This protein binds this small molecule.
Small molecule (SMILES): CC(=O)N[C@@H]1[C@@H](O)[C@H](O)[C@@H](CO)O[C@H]1O

Sequence of chain 1.D:
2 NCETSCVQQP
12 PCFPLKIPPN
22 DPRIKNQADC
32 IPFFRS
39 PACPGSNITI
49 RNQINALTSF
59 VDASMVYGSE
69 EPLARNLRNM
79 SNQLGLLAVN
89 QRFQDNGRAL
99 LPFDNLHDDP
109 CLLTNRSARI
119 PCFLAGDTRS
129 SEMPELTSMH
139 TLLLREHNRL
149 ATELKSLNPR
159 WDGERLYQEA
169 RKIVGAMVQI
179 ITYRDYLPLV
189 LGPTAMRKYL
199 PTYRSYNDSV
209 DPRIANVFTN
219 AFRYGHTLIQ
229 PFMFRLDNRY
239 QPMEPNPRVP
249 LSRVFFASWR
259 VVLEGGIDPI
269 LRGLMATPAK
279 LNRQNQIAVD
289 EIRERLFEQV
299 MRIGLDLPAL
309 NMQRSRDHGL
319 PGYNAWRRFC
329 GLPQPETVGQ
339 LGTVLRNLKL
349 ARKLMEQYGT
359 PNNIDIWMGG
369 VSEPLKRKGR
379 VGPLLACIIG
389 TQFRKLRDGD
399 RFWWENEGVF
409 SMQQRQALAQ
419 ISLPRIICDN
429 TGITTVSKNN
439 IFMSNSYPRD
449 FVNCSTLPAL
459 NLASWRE

Binding-site contacts:
Ligand atom O7 contacts residue ASN77 of chain 1.D at 3.5 Å (h-bond).
Ligand atom C5 contacts residue ASN77 of chain 1.D at 3.7 Å.
Ligand atom C6 contacts residue ASN80 of chain 1.D at 4.0 Å.
Ligand atom O5 contacts residue ASN80 of chain 1.D at 3.1 Å (h-bond).
Ligand atom C4 contacts residue ASN77 of chain 1.D at 4.2 Å.
Ligand atom C3 contacts residue ASN77 of chain 1.D at 3.8 Å.
Ligand atom C1 contacts residue ASN80 of chain 1.D at 3.5 Å.
Ligand atom O3 contacts residue GLN89 of chain 1.D at 3.1 Å (h-bond).
Ligand atom C7 contacts residue ASN77 of chain 1.D at 3.4 Å.
Ligand atom O6 contacts residue LEU84 of chain 1.D at 4.0 Å.
Ligand atom O7 contacts residue ALA86 of chain 1.D at 3.5 Å.
Ligand atom C8 contacts residue ASN77 of chain 1.D at 4.4 Å.
Ligand atom C3 contacts residue GLN89 of chain 1.D at 4.3 Å.
Ligand atom O7 contacts residue VAL87 of chain 1.D at 3.0 Å (h-bond).
Ligand atom C8 contacts residue ALA86 of chain 1.D at 4.2 Å (hydrophobic).
Ligand atom C8 contacts residue GLN89 of chain 1.D at 3.7 Å.
Ligand atom C7 contacts residue GLN89 of chain 1.D at 3.3 Å.
Ligand atom C5 contacts residue ASN80 of chain 1.D at 3.7 Å.
Ligand atom C2 contacts residue ASN77 of chain 1.D at 2.4 Å.
Ligand atom O7 contacts residue GLN89 of chain 1.D at 3.3 Å (h-bond).
Ligand atom O5 contacts residue ASN77 of chain 1.D at 2.3 Å (h-bond).
Ligand atom C2 contacts residue GLN89 of chain 1.D at 4.2 Å.
Ligand atom N2 contacts residue ASN77 of chain 1.D at 2.9 Å (h-bond).
Ligand atom C1 contacts residue ASN77 of chain 1.D at 1.4 Å.
Ligand atom C7 contacts residue ALA86 of chain 1.D at 4.3 Å (hydrophobic).
Ligand atom C7 contacts residue VAL87 of chain 1.D at 4.2 Å (hydrophobic).
Ligand atom O5 contacts residue LEU84 of chain 1.D at 4.1 Å.
Ligand atom N2 contacts residue GLN89 of chain 1.D at 3.8 Å.